Binding-site contacts:
Ligand atom NH1 contacts residue PHE31 of chain 49.N at 3.0 Å.
Ligand atom CZ contacts residue PHE31 of chain 49.N at 4.3 Å (hydrophobic).
Ligand atom CD2 contacts residue VAL56 of chain 49.O at 3.8 Å (hydrophobic).
Ligand atom N contacts residue PRO52 of chain 49.O at 4.0 Å.
Ligand atom CZ contacts residue PHE31 of chain 49.N at 4.2 Å (hydrophobic).
Ligand atom NH2 contacts residue THR602 of chain 49.O at 4.4 Å.
Ligand atom OG1 contacts residue PRO48 of chain 49.O at 3.1 Å.
Ligand atom C contacts residue VAL50 of chain 49.O at 3.6 Å (hydrophobic).
Ligand atom CD2 contacts residue HIS54 of chain 49.O at 4.4 Å.
Ligand atom CB contacts residue PRO52 of chain 49.O at 3.8 Å (hydrophobic).
Ligand atom C contacts residue PRO52 of chain 49.O at 4.2 Å (hydrophobic).
Ligand atom OG1 contacts residue THR49 of chain 49.O at 4.2 Å.
Ligand atom CB contacts residue VAL56 of chain 49.O at 4.2 Å (hydrophobic).
Ligand atom CB contacts residue TYR38 of chain 49.N at 3.6 Å (hydrophobic).
Ligand atom CG contacts residue TYR38 of chain 49.N at 3.7 Å (hydrophobic).
Ligand atom N contacts residue VAL50 of chain 49.O at 3.6 Å (h-bond).
Ligand atom O contacts residue PRO52 of chain 49.O at 4.0 Å.
Ligand atom NH1 contacts residue GLY27 of chain 49.N at 4.4 Å.
Ligand atom CD2 contacts residue ASP55 of chain 49.O at 3.8 Å.
Ligand atom CA contacts residue ALA51 of chain 49.O at 4.4 Å (hydrophobic).
Ligand atom CE2 contacts residue THR599 of chain 49.O at 4.2 Å.
Ligand atom C contacts residue PRO48 of chain 49.O at 3.9 Å (hydrophobic).
Ligand atom O contacts residue THR49 of chain 49.O at 4.2 Å.
Ligand atom NH2 contacts residue MET606 of chain 49.O at 4.2 Å.
Ligand atom CD1 contacts residue TYR38 of chain 49.N at 4.4 Å (hydrophobic).
Ligand atom O contacts residue ALA34 of chain 49.N at 4.1 Å.
Ligand atom CB contacts residue THR49 of chain 49.O at 4.0 Å.
Ligand atom CB contacts residue PRO48 of chain 49.O at 3.9 Å (hydrophobic).
Ligand atom O contacts residue PRO48 of chain 49.O at 3.4 Å.
Ligand atom CA contacts residue VAL50 of chain 49.O at 3.0 Å (hydrophobic).
Ligand atom CA contacts residue PRO48 of chain 49.O at 4.2 Å (hydrophobic).
Ligand atom CD1 contacts residue ALA34 of chain 49.N at 4.3 Å (hydrophobic).
Ligand atom CE2 contacts residue ASP55 of chain 49.O at 3.6 Å.
Ligand atom O contacts residue VAL50 of chain 49.O at 3.7 Å.
Ligand atom CA contacts residue PRO52 of chain 49.O at 4.1 Å (hydrophobic).
Ligand atom CB contacts residue ALA34 of chain 49.N at 4.3 Å (hydrophobic).
Ligand atom NH1 contacts residue MET606 of chain 49.O at 4.0 Å.
Ligand atom CD2 contacts residue TYR38 of chain 49.N at 3.8 Å (hydrophobic).
Ligand atom N contacts residue VAL50 of chain 49.O at 4.2 Å.
Ligand atom O contacts residue GLY17 of chain 49.O at 4.0 Å.

Sequence of chain 49.N:
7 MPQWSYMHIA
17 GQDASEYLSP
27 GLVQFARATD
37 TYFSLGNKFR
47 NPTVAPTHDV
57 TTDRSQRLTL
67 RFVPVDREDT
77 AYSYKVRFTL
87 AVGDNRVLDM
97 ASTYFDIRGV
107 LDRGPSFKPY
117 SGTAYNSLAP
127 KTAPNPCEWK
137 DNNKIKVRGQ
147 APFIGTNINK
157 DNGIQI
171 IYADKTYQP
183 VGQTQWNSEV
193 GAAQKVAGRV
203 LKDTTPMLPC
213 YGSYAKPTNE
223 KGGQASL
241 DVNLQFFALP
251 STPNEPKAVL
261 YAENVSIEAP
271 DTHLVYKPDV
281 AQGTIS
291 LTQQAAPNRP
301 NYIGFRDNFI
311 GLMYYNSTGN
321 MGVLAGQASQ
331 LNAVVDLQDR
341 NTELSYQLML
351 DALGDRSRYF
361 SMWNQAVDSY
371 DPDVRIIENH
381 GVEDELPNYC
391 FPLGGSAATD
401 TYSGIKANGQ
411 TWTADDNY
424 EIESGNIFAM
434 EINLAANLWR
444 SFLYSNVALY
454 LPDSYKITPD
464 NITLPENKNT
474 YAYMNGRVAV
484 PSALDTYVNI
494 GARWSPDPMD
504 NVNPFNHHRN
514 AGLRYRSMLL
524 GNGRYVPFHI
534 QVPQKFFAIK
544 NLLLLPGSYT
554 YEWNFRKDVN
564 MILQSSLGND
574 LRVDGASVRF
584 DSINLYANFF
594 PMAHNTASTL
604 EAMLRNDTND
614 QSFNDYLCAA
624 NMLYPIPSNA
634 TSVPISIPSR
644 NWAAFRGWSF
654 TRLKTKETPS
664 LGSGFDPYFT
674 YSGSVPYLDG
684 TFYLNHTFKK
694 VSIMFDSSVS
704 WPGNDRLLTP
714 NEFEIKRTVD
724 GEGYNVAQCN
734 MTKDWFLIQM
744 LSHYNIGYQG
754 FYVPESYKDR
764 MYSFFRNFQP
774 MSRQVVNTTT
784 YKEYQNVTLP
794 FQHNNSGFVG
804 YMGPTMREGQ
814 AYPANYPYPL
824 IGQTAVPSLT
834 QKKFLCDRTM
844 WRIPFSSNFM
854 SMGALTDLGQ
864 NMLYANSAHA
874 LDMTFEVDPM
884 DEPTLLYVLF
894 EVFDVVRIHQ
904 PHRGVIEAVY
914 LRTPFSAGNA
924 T

Sequence of chain 49.P:
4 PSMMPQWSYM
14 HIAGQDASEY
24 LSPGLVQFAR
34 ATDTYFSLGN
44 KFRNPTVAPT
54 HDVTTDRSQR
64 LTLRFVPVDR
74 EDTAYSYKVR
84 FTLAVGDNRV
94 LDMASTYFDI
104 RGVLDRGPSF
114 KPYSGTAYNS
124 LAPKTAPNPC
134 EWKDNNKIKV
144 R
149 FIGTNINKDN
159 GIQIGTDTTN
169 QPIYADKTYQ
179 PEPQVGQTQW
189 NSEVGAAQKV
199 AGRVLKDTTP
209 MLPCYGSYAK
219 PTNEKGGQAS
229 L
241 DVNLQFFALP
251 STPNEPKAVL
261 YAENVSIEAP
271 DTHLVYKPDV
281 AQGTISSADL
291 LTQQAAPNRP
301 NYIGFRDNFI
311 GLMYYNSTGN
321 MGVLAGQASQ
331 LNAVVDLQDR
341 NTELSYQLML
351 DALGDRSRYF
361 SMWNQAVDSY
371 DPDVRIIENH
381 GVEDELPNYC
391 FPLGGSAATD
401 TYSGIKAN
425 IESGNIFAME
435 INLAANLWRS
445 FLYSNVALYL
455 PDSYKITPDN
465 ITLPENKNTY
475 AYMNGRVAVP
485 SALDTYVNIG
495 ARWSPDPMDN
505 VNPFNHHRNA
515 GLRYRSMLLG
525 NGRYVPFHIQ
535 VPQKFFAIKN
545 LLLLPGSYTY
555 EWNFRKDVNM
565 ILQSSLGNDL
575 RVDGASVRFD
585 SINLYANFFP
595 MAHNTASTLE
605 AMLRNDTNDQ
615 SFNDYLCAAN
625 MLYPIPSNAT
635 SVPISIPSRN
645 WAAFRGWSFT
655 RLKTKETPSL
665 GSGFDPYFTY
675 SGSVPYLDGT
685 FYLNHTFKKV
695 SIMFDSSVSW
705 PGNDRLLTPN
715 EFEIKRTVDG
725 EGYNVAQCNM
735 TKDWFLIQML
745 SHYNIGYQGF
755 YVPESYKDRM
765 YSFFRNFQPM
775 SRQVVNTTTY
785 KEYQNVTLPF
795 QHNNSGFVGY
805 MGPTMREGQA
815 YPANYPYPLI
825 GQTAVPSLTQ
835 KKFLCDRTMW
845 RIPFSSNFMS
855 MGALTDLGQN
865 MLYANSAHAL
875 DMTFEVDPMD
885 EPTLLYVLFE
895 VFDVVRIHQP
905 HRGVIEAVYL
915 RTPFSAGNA

A small-molecule ligand and the protein it binds are described below.
Small molecule (SMILES): CSCC[C@H](NC(=O)[C@H](Cc1ccccc1)NC(=O)[C@H]1CCCN1C(=O)[C@@H](N)CCCN=C(N)N)C(=O)NCC(=O)N[C@@H](C=O)[C@@H](C)O

Sequence of chain 49.O:
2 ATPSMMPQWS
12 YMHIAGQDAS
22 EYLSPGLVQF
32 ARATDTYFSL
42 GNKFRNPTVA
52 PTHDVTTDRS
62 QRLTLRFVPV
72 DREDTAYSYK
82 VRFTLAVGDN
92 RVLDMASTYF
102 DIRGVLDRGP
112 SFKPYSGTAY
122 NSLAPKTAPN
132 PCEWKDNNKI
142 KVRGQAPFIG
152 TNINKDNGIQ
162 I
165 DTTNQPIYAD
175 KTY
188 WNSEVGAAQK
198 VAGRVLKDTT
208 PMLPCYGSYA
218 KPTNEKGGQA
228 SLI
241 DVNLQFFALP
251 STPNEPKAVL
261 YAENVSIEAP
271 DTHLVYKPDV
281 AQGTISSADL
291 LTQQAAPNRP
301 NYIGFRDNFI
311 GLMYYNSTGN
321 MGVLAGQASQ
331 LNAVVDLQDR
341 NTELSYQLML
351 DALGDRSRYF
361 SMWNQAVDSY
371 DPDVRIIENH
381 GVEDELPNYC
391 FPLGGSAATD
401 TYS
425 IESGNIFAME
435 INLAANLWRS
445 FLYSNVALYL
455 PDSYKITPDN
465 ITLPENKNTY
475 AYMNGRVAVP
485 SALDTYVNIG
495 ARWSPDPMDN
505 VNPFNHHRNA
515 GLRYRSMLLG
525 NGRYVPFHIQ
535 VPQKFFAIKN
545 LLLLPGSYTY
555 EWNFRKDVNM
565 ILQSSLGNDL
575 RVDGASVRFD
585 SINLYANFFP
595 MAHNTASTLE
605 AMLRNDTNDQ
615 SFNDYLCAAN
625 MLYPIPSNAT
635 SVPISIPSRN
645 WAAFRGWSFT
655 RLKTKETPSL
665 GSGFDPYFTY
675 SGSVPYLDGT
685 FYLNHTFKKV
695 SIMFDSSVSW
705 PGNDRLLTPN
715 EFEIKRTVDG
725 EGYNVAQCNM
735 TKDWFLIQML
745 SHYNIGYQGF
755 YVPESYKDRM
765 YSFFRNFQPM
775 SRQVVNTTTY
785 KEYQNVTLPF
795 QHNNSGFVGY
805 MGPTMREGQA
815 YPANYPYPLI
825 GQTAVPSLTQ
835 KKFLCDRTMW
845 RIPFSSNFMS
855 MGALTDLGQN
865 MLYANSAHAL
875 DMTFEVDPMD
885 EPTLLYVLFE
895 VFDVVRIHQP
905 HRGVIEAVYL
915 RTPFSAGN